Binding-site contacts:
Ligand atom N contacts residue ASP129 of chain 2.A at 2.7 Å (salt-bridge).
Ligand atom N contacts residue LYS131 of chain 2.A at 3.7 Å.
Ligand atom OXT contacts residue LEU29 of chain 2.A at 4.2 Å.
Ligand atom CA contacts residue TYR61 of chain 2.A at 3.2 Å (hydrophobic).
Ligand atom C contacts residue LYS131 of chain 2.A at 4.5 Å.
Ligand atom CA contacts residue ASP129 of chain 2.A at 3.3 Å.
Ligand atom C contacts residue TYR61 of chain 2.A at 4.1 Å (hydrophobic).
Ligand atom O contacts residue LYS131 of chain 2.A at 3.3 Å (salt-bridge).
Ligand atom CA contacts residue LEU29 of chain 2.A at 4.0 Å (hydrophobic).
Ligand atom CA contacts residue TRP98 of chain 2.A at 3.8 Å (hydrophobic).
Ligand atom N contacts residue LEU18 of chain 2.A at 3.4 Å.
Ligand atom C contacts residue ASP129 of chain 2.A at 3.5 Å.
Ligand atom CA contacts residue LEU18 of chain 2.A at 4.3 Å (hydrophobic).
Ligand atom N contacts residue TYR61 of chain 2.A at 4.1 Å.
Ligand atom N contacts residue TRP98 of chain 2.A at 2.9 Å (h-bond).
Ligand atom OXT contacts residue TYR61 of chain 2.A at 4.1 Å.
Ligand atom O contacts residue LEU18 of chain 2.A at 4.5 Å.
Ligand atom O contacts residue ASP129 of chain 2.A at 3.1 Å (salt-bridge).

Sequence of chain 2.A:
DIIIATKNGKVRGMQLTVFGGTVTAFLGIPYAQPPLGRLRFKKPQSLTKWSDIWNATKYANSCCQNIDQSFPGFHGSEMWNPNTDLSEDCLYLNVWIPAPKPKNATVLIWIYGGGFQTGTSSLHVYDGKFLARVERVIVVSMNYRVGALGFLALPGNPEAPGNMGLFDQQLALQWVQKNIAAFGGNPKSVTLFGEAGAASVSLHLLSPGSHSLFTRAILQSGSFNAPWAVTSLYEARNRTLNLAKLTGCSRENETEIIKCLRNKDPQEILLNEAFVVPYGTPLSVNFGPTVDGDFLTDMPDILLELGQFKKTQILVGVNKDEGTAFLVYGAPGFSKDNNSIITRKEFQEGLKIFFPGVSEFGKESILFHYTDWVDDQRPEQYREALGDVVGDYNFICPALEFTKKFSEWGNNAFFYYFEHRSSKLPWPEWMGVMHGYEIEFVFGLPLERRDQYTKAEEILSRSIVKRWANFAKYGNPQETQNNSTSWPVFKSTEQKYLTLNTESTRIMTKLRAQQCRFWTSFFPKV

The protein below binds the small molecule below.
Small molecule (SMILES): NCC(=O)O